Sequence of chain 2.A:
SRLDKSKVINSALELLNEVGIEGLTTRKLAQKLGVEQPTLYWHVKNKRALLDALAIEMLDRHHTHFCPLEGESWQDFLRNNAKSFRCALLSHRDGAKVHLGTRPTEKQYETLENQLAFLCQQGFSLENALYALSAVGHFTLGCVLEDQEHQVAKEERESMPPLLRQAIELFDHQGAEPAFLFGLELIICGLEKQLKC

Binding-site contacts:
Ligand atom O8 contacts residue HIS63 of chain 1.A at 2.9 Å (h-bond).
Ligand atom C4 contacts residue GLN115 of chain 1.A at 3.5 Å.
Ligand atom O2 contacts residue HIS63 of chain 1.A at 2.9 Å (h-bond).
Ligand atom C21 contacts residue HIS63 of chain 1.A at 3.6 Å.
Ligand atom O6 contacts residue MG1 of chain 1.C at 2.0 Å.
Ligand atom O1 contacts residue LEU112 of chain 1.A at 3.6 Å.
Ligand atom C6 contacts residue LEU112 of chain 1.A at 3.6 Å (hydrophobic).
Ligand atom C3 contacts residue HIS63 of chain 1.A at 3.7 Å.
Ligand atom C12 contacts residue ARG103 of chain 1.A at 3.6 Å.
Ligand atom O2 contacts residue GLN115 of chain 1.A at 2.7 Å (h-bond).
Ligand atom O4 contacts residue PRO104 of chain 1.A at 3.9 Å.
Ligand atom O7 contacts residue PHE85 of chain 1.A at 3.3 Å.
Ligand atom O8 contacts residue GLN115 of chain 1.A at 3.2 Å (h-bond).
Ligand atom C19 contacts residue ASN81 of chain 1.A at 3.1 Å.
Ligand atom O8 contacts residue THR111 of chain 1.A at 3.9 Å.
Ligand atom C11 contacts residue PHE176 of chain 2.A at 3.7 Å (hydrophobic).
Ligand atom C20 contacts residue ASN81 of chain 1.A at 3.2 Å.
Ligand atom C2 contacts residue LEU112 of chain 1.A at 3.8 Å (hydrophobic).
Ligand atom C12 contacts residue PHE176 of chain 2.A at 3.6 Å (hydrophobic).
Ligand atom O2 contacts residue ASN81 of chain 1.A at 3.1 Å (h-bond).
Ligand atom C16 contacts residue MG1 of chain 1.C at 3.4 Å.
Ligand atom C12 contacts residue PRO104 of chain 1.A at 4.0 Å (hydrophobic).
Ligand atom N2 contacts residue GLN108 of chain 1.A at 3.5 Å (h-bond).
Ligand atom C17 contacts residue MG1 of chain 1.C at 3.0 Å.
Ligand atom O8 contacts residue PHE66 of chain 1.A at 3.7 Å.
Ligand atom C14 contacts residue PRO104 of chain 1.A at 3.9 Å (hydrophobic).
Ligand atom C3 contacts residue GLN115 of chain 1.A at 3.4 Å.
Ligand atom O5 contacts residue THR102 of chain 1.A at 4.0 Å.
Ligand atom C4 contacts residue ASN81 of chain 1.A at 3.7 Å.
Ligand atom C15 contacts residue MG1 of chain 1.C at 3.0 Å.
Ligand atom C13 contacts residue PRO104 of chain 1.A at 3.7 Å (hydrophobic).
Ligand atom C71 contacts residue LEU130 of chain 1.A at 3.9 Å (hydrophobic).
Ligand atom O6 contacts residue HIS99 of chain 1.A at 3.0 Å (h-bond).
Ligand atom O4 contacts residue THR102 of chain 1.A at 3.7 Å.
Ligand atom C19 contacts residue PHE85 of chain 1.A at 3.5 Å (hydrophobic).
Ligand atom C1 contacts residue LEU112 of chain 1.A at 3.8 Å (hydrophobic).
Ligand atom O5 contacts residue MG1 of chain 1.C at 2.0 Å.
Ligand atom O4 contacts residue MG1 of chain 1.C at 4.0 Å.
Ligand atom C20 contacts residue LEU133 of chain 1.A at 3.7 Å (hydrophobic).
Ligand atom N1 contacts residue ASN81 of chain 1.A at 2.6 Å (h-bond).

This small molecule binds to this protein.
Small molecule (SMILES): CN(C)c1ccc(O)c2c1C[C@H]1C[C@H]3[C@H](N(C)C)C(O)=C(C(N)=O)C(=O)[C@@]3(O)C(O)=C1C2=O

Sequence of chain 1.A:
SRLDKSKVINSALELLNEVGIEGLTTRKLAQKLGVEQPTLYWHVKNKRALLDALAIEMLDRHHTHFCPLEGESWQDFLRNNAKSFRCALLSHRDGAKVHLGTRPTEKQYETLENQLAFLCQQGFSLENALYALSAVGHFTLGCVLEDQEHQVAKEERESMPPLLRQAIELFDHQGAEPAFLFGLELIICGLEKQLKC